Binding-site contacts:
Ligand atom C2 contacts residue SER389 of chain 1.C at 4.5 Å.
Ligand atom O3 contacts residue NAG1 of chain 1.YA at 3.0 Å (h-bond).
Ligand atom C1 contacts residue ASN387 of chain 1.C at 1.5 Å.
Ligand atom C2 contacts residue NAG1 of chain 1.YA at 4.2 Å.
Ligand atom O7 contacts residue ASN387 of chain 1.C at 3.3 Å (h-bond).
Ligand atom C5 contacts residue ASN387 of chain 1.C at 3.7 Å.
Ligand atom C8 contacts residue NAG1 of chain 1.YA at 3.6 Å.
Ligand atom C4 contacts residue ASN387 of chain 1.C at 4.2 Å.
Ligand atom C7 contacts residue NAG1 of chain 1.YA at 3.7 Å.
Ligand atom N2 contacts residue ASN387 of chain 1.C at 2.9 Å (h-bond).
Ligand atom O5 contacts residue ASN387 of chain 1.C at 2.4 Å (h-bond).
Ligand atom O5 contacts residue SER389 of chain 1.C at 4.1 Å.
Ligand atom C8 contacts residue THR373 of chain 1.C at 4.3 Å.
Ligand atom N2 contacts residue SER389 of chain 1.C at 4.5 Å.
Ligand atom C5 contacts residue SER389 of chain 1.C at 4.4 Å.
Ligand atom C8 contacts residue ASN387 of chain 1.C at 3.9 Å.
Ligand atom C2 contacts residue ASN387 of chain 1.C at 2.5 Å.
Ligand atom C3 contacts residue NAG1 of chain 1.YA at 3.9 Å.
Ligand atom O7 contacts residue NAG1 of chain 1.YA at 4.5 Å.
Ligand atom C3 contacts residue ASN387 of chain 1.C at 3.7 Å.
Ligand atom C1 contacts residue SER389 of chain 1.C at 3.5 Å.
Ligand atom C7 contacts residue ASN387 of chain 1.C at 3.2 Å.
Ligand atom C8 contacts residue THR374 of chain 1.C at 4.2 Å.
Ligand atom N2 contacts residue NAG1 of chain 1.YA at 3.4 Å (h-bond).

Sequence of chain 1.C:
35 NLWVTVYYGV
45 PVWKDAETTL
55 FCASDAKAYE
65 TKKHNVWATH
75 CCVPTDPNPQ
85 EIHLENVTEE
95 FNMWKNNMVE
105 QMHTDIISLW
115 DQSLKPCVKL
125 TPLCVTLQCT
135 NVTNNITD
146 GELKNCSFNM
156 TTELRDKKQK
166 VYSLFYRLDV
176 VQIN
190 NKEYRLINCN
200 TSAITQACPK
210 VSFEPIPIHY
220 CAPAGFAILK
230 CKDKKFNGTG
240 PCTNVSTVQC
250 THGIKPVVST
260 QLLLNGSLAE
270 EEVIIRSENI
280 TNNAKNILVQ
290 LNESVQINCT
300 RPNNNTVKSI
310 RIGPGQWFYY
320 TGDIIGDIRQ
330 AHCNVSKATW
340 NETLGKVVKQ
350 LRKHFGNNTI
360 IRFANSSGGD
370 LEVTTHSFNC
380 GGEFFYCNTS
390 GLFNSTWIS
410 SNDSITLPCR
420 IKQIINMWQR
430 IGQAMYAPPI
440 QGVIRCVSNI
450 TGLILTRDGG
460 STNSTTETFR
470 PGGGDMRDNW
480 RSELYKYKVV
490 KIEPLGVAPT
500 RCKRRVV

A small-molecule ligand and the protein it binds are described below.
Small molecule (SMILES): CC(=O)N[C@@H]1[C@@H](O)[C@H](O)[C@@H](CO)O[C@H]1O